Sequence of chain 3.A:
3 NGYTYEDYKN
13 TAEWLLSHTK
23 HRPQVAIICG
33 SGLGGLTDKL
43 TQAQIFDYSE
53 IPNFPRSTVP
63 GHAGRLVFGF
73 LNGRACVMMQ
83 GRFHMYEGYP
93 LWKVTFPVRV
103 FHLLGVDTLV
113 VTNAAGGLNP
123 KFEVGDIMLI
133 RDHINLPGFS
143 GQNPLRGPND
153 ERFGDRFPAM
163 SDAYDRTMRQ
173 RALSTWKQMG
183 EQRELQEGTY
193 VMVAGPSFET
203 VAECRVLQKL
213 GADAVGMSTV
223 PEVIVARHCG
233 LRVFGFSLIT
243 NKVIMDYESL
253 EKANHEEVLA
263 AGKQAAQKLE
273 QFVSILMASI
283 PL

A protein and the small-molecule ligand that binds it are described below.
Small molecule (SMILES): O=c1[nH]cnc2c([C@@H]3N[C@H](CO)[C@@H](O)[C@H]3O)c[nH]c12

Sequence of chain 2.A:
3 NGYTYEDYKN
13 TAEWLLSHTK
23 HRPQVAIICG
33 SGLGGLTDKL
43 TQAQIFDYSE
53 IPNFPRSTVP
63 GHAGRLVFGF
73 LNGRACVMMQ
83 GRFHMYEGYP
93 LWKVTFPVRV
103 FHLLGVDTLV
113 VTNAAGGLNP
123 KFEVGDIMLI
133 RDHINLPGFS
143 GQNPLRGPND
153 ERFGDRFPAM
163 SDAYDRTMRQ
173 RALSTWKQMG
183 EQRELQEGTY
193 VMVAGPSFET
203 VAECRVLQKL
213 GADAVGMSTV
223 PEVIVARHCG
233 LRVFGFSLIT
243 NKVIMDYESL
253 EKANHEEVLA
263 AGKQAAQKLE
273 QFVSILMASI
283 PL

Binding-site contacts:
Ligand atom N3 contacts residue GLY218 of chain 2.A at 3.7 Å.
Ligand atom O3' contacts residue TYR88 of chain 2.A at 3.2 Å (h-bond).
Ligand atom O5' contacts residue VAL260 of chain 2.A at 3.6 Å.
Ligand atom O3' contacts residue PO41 of chain 2.B at 2.7 Å (h-bond).
Ligand atom C8 contacts residue ALA116 of chain 2.A at 3.7 Å (hydrophobic).
Ligand atom O6 contacts residue GLY118 of chain 2.A at 3.4 Å.
Ligand atom N7 contacts residue ALA117 of chain 2.A at 3.5 Å.
Ligand atom N7 contacts residue ASN243 of chain 2.A at 3.1 Å (h-bond).
Ligand atom C1' contacts residue ALA116 of chain 2.A at 3.3 Å (hydrophobic).
Ligand atom C5 contacts residue GLY118 of chain 2.A at 3.5 Å.
Ligand atom C6 contacts residue VAL217 of chain 2.A at 3.6 Å (hydrophobic).
Ligand atom C5 contacts residue PHE200 of chain 2.A at 3.7 Å (hydrophobic).
Ligand atom O5' contacts residue HIS257 of chain 2.A at 2.8 Å (h-bond).
Ligand atom O2' contacts residue MET219 of chain 2.A at 3.0 Å (h-bond).
Ligand atom N1 contacts residue GLU201 of chain 2.A at 2.9 Å (salt-bridge).
Ligand atom C3' contacts residue PHE159 of chain 3.A at 3.6 Å (hydrophobic).
Ligand atom C3' contacts residue PO41 of chain 2.B at 3.4 Å.
Ligand atom C6 contacts residue GLU201 of chain 2.A at 3.7 Å.
Ligand atom C2' contacts residue PO41 of chain 2.B at 3.6 Å.
Ligand atom C4' contacts residue PO41 of chain 2.B at 3.4 Å.
Ligand atom C2' contacts residue MET219 of chain 2.A at 3.6 Å (hydrophobic).
Ligand atom C6 contacts residue PHE200 of chain 2.A at 3.7 Å (hydrophobic).
Ligand atom C4 contacts residue VAL217 of chain 2.A at 3.7 Å (hydrophobic).
Ligand atom C2 contacts residue GLU201 of chain 2.A at 3.5 Å.
Ligand atom N1 contacts residue PHE200 of chain 2.A at 3.7 Å.
Ligand atom C3' contacts residue MET219 of chain 2.A at 3.5 Å (hydrophobic).
Ligand atom C2 contacts residue MET219 of chain 2.A at 3.7 Å (hydrophobic).
Ligand atom N7 contacts residue GLY118 of chain 2.A at 3.3 Å (h-bond).
Ligand atom O6 contacts residue GLU201 of chain 2.A at 3.6 Å (salt-bridge).
Ligand atom N1 contacts residue VAL217 of chain 2.A at 3.6 Å.
Ligand atom O2' contacts residue PO41 of chain 2.B at 2.9 Å (h-bond).
Ligand atom C5 contacts residue VAL217 of chain 2.A at 3.6 Å (hydrophobic).
Ligand atom N4' contacts residue PO41 of chain 2.B at 3.3 Å (h-bond).
Ligand atom N3 contacts residue MET219 of chain 2.A at 3.2 Å.
Ligand atom C6 contacts residue GLY118 of chain 2.A at 3.6 Å.
Ligand atom C5' contacts residue PHE159 of chain 3.A at 3.5 Å (hydrophobic).
Ligand atom C1' contacts residue PO41 of chain 2.B at 3.5 Å.
Ligand atom O6 contacts residue ASN243 of chain 2.A at 3.5 Å (h-bond).
Ligand atom C8 contacts residue ALA117 of chain 2.A at 3.6 Å (hydrophobic).
Ligand atom C9 contacts residue ALA116 of chain 2.A at 3.5 Å (hydrophobic).